Binding-site contacts:
Ligand atom O5 contacts residue ASN263 of chain 1.A at 2.2 Å (h-bond).
Ligand atom N2 contacts residue ASN263 of chain 1.A at 2.9 Å (h-bond).
Ligand atom C4 contacts residue ASN263 of chain 1.A at 4.1 Å.
Ligand atom C5 contacts residue ASN263 of chain 1.A at 3.5 Å.
Ligand atom C6 contacts residue ASN263 of chain 1.A at 4.4 Å.
Ligand atom O7 contacts residue ASN263 of chain 1.A at 4.3 Å.
Ligand atom C7 contacts residue ASN263 of chain 1.A at 3.8 Å.
Ligand atom C8 contacts residue ARG213 of chain 1.A at 4.3 Å.
Ligand atom C8 contacts residue GLY239 of chain 1.A at 4.2 Å.
Ligand atom C3 contacts residue ASN263 of chain 1.A at 3.7 Å.
Ligand atom C2 contacts residue ASN263 of chain 1.A at 2.4 Å.
Ligand atom C1 contacts residue ASN263 of chain 1.A at 1.4 Å.

This small molecule binds to this protein.
Small molecule (SMILES): CC(=O)N[C@@H]1[C@@H](O)[C@H](O)[C@@H](CO)O[C@H]1O

Sequence of chain 1.A:
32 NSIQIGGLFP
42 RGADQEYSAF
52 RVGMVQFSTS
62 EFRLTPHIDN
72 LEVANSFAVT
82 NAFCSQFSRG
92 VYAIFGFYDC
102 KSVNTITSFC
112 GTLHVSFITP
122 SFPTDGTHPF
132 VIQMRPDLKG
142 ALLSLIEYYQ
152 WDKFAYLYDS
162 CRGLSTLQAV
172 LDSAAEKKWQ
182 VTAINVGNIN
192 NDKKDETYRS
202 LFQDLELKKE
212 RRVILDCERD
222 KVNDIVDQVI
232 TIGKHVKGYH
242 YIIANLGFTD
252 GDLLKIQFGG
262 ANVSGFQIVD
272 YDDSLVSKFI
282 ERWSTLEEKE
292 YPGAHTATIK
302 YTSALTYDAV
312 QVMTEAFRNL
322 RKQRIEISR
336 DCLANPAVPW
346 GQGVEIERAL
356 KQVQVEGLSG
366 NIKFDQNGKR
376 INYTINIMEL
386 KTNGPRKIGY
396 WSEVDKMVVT